Sequence of chain 1.B:
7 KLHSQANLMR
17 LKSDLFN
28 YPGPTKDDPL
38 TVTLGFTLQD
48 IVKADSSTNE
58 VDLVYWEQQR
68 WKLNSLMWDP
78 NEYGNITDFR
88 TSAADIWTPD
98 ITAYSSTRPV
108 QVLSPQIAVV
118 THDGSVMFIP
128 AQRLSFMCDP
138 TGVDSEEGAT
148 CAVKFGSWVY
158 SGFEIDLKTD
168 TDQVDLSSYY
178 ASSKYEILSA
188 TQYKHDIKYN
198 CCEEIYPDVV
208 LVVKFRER

Sequence of chain 1.C:
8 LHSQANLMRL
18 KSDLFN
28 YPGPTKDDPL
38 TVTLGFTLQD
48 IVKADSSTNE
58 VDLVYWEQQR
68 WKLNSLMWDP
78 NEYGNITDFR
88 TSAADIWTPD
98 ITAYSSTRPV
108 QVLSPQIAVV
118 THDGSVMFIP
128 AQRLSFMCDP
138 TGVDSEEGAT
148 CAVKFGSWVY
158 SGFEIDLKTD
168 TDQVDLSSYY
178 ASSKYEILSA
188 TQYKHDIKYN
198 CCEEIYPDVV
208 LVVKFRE

The protein below binds the small molecule below.
Small molecule (SMILES): CC(C)Oc1cncc(N2CC[C@]3(CCCN3C)C2)c1

Binding-site contacts:
Ligand atom N2 contacts residue TRP155 of chain 1.C at 3.2 Å (h-bond).
Ligand atom C13 contacts residue CYS198 of chain 1.C at 3.7 Å (hydrophobic).
Ligand atom N2 contacts residue CYS198 of chain 1.C at 4.1 Å.
Ligand atom C13 contacts residue TYR203 of chain 1.C at 3.6 Å (hydrophobic).
Ligand atom N5 contacts residue VAL156 of chain 1.C at 3.6 Å.
Ligand atom C17 contacts residue SER154 of chain 1.C at 3.3 Å.
Ligand atom N5 contacts residue ILE126 of chain 1.B at 3.8 Å.
Ligand atom C14 contacts residue CYS198 of chain 1.C at 3.6 Å (hydrophobic).
Ligand atom C12 contacts residue CYS199 of chain 1.C at 4.0 Å (hydrophobic).
Ligand atom N16 contacts residue TRP155 of chain 1.C at 3.0 Å (h-bond).
Ligand atom C11 contacts residue VAL156 of chain 1.C at 3.9 Å (hydrophobic).
Ligand atom C13 contacts residue CYS199 of chain 1.C at 3.5 Å (hydrophobic).
Ligand atom C17 contacts residue TYR101 of chain 1.C at 3.8 Å (hydrophobic).
Ligand atom C17 contacts residue TYR203 of chain 1.C at 3.2 Å (hydrophobic).
Ligand atom C4 contacts residue ILE126 of chain 1.B at 3.7 Å (hydrophobic).
Ligand atom C4 contacts residue VAL156 of chain 1.C at 4.1 Å (hydrophobic).
Ligand atom C12 contacts residue TYR203 of chain 1.C at 3.9 Å (hydrophobic).
Ligand atom C11 contacts residue TYR203 of chain 1.C at 3.9 Å (hydrophobic).
Ligand atom C9 contacts residue VAL116 of chain 1.B at 4.0 Å (hydrophobic).
Ligand atom C13 contacts residue TRP155 of chain 1.C at 3.7 Å (hydrophobic).
Ligand atom C6 contacts residue VAL116 of chain 1.B at 3.9 Å (hydrophobic).
Ligand atom C18 contacts residue SER154 of chain 1.C at 3.9 Å.
Ligand atom C4 contacts residue TRP155 of chain 1.C at 3.7 Å (hydrophobic).
Ligand atom C11 contacts residue VAL116 of chain 1.B at 3.6 Å (hydrophobic).
Ligand atom C19 contacts residue TRP63 of chain 1.B at 3.8 Å (hydrophobic).
Ligand atom C17 contacts residue TRP155 of chain 1.C at 2.9 Å (hydrophobic).
Ligand atom C18 contacts residue TRP155 of chain 1.C at 3.3 Å (hydrophobic).
Ligand atom C1 contacts residue TRP155 of chain 1.C at 3.4 Å (hydrophobic).
Ligand atom C3 contacts residue TRP155 of chain 1.C at 3.4 Å (hydrophobic).
Ligand atom C20 contacts residue TRP63 of chain 1.B at 3.5 Å (hydrophobic).
Ligand atom C19 contacts residue TRP155 of chain 1.C at 3.7 Å (hydrophobic).
Ligand atom N16 contacts residue SER154 of chain 1.C at 4.0 Å.
Ligand atom C15 contacts residue TRP155 of chain 1.C at 3.7 Å (hydrophobic).
Ligand atom C11 contacts residue ARG87 of chain 1.B at 3.2 Å.
Ligand atom C3 contacts residue ILE126 of chain 1.B at 4.0 Å (hydrophobic).
Ligand atom C7 contacts residue VAL116 of chain 1.B at 3.9 Å (hydrophobic).
Ligand atom C18 contacts residue TYR101 of chain 1.C at 3.6 Å (hydrophobic).
Ligand atom C6 contacts residue VAL156 of chain 1.C at 3.9 Å (hydrophobic).
Ligand atom O8 contacts residue VAL116 of chain 1.B at 3.2 Å.
Ligand atom C9 contacts residue TYR203 of chain 1.C at 3.5 Å (hydrophobic).